A small-molecule ligand and the protein it binds are described below.
Small molecule (SMILES): CC(=O)N[C@@H]1[C@@H](O)[C@H](O)[C@@H](CO)O[C@H]1O

Binding-site contacts:
Ligand atom O7 contacts residue GLU155 of chain 55.B at 3.8 Å.
Ligand atom C2 contacts residue HIS104 of chain 38.B at 4.4 Å.
Ligand atom O6 contacts residue HIS104 of chain 38.B at 2.9 Å.
Ligand atom C8 contacts residue GLU155 of chain 55.B at 3.8 Å.
Ligand atom C6 contacts residue HIS104 of chain 38.B at 3.7 Å.
Ligand atom C1 contacts residue HIS104 of chain 38.B at 3.2 Å.
Ligand atom C8 contacts residue ASN154 of chain 55.B at 3.8 Å.
Ligand atom C4 contacts residue ASN154 of chain 55.B at 4.2 Å.
Ligand atom C3 contacts residue ASN154 of chain 55.B at 3.8 Å.
Ligand atom N2 contacts residue ASN154 of chain 55.B at 2.9 Å (h-bond).
Ligand atom O7 contacts residue HIS104 of chain 38.B at 4.2 Å.
Ligand atom O5 contacts residue ASN154 of chain 55.B at 2.4 Å (h-bond).
Ligand atom C7 contacts residue ASN154 of chain 55.B at 3.3 Å.
Ligand atom O5 contacts residue HIS104 of chain 38.B at 3.2 Å (h-bond).
Ligand atom C5 contacts residue HIS104 of chain 38.B at 3.3 Å.
Ligand atom C5 contacts residue ASN154 of chain 55.B at 3.7 Å.
Ligand atom C1 contacts residue ASN154 of chain 55.B at 1.4 Å.
Ligand atom C2 contacts residue ASN154 of chain 55.B at 2.4 Å.
Ligand atom O7 contacts residue ASN154 of chain 55.B at 3.1 Å (h-bond).
Ligand atom C7 contacts residue GLU155 of chain 55.B at 4.1 Å.

Sequence of chain 38.B:
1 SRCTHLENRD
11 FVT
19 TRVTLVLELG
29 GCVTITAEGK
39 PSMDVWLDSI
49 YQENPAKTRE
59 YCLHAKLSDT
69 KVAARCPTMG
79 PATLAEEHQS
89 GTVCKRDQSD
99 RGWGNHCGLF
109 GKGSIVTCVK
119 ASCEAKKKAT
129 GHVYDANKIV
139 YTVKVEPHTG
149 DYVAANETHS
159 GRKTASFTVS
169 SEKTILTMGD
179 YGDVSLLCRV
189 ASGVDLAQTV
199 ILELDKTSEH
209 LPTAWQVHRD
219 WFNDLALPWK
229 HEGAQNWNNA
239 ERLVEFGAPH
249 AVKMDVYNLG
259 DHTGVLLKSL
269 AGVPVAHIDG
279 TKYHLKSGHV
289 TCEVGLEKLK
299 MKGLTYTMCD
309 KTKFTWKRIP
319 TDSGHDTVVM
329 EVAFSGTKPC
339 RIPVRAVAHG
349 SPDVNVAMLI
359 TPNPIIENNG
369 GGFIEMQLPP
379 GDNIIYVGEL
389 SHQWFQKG

Sequence of chain 55.B:
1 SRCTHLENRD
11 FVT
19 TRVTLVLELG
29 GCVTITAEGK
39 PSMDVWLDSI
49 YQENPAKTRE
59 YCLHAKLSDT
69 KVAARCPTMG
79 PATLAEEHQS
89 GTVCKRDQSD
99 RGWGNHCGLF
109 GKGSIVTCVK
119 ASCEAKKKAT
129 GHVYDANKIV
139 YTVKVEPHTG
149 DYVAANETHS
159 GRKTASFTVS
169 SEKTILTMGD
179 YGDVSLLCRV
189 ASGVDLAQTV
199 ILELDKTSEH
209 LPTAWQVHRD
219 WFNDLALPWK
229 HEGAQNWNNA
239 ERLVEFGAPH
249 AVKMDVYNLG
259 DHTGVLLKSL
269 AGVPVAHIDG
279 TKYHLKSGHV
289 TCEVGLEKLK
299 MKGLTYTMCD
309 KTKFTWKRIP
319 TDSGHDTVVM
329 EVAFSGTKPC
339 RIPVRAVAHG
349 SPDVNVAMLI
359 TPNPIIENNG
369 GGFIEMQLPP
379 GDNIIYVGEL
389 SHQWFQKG